Sequence of chain 1.B:
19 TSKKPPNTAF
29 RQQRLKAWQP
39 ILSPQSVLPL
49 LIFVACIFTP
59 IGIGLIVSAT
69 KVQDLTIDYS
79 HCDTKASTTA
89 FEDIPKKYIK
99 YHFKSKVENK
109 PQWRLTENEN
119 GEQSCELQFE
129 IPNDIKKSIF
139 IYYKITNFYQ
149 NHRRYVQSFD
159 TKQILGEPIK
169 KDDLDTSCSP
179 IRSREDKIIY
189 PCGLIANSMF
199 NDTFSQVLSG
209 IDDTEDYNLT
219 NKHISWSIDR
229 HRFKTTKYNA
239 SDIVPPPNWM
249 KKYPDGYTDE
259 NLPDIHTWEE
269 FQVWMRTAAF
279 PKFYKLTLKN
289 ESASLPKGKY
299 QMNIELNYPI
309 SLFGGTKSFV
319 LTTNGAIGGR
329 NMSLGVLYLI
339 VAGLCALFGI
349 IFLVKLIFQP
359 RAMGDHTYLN

This protein binds this small molecule.
Small molecule (SMILES): CC(=O)N[C@H]1[C@H](O[C@H]2[C@H](O)[C@@H](NC(C)=O)CO[C@@H]2CO)O[C@H](CO)[C@@H](O)[C@@H]1O

Binding-site contacts:
Ligand atom C1 contacts residue SER290 of chain 1.B at 4.2 Å.
Ligand atom O5 contacts residue ASN288 of chain 1.B at 2.4 Å (h-bond).
Ligand atom N2 contacts residue THR218 of chain 1.B at 3.9 Å.
Ligand atom O5 contacts residue ASN216 of chain 1.B at 3.1 Å (h-bond).
Ligand atom C6 contacts residue TYR215 of chain 1.B at 3.6 Å (hydrophobic).
Ligand atom C6 contacts residue ASN216 of chain 1.B at 3.5 Å.
Ligand atom O6 contacts residue ASN216 of chain 1.B at 3.3 Å (h-bond).
Ligand atom C7 contacts residue THR218 of chain 1.B at 3.0 Å.
Ligand atom N2 contacts residue SER290 of chain 1.B at 3.5 Å (h-bond).
Ligand atom C5 contacts residue ASN288 of chain 1.B at 3.7 Å.
Ligand atom C7 contacts residue ASN288 of chain 1.B at 3.7 Å.
Ligand atom C3 contacts residue SER290 of chain 1.B at 4.2 Å.
Ligand atom O5 contacts residue TYR215 of chain 1.B at 3.7 Å.
Ligand atom C8 contacts residue ASN216 of chain 1.B at 4.0 Å.
Ligand atom C7 contacts residue SER290 of chain 1.B at 4.2 Å.
Ligand atom C1 contacts residue ASN216 of chain 1.B at 3.3 Å.
Ligand atom O7 contacts residue SER290 of chain 1.B at 4.0 Å.
Ligand atom C6 contacts residue ALA291 of chain 1.B at 4.1 Å (hydrophobic).
Ligand atom N2 contacts residue ASN288 of chain 1.B at 2.9 Å (h-bond).
Ligand atom C8 contacts residue ASN288 of chain 1.B at 4.1 Å.
Ligand atom C5 contacts residue ALA291 of chain 1.B at 3.8 Å (hydrophobic).
Ligand atom O6 contacts residue TYR215 of chain 1.B at 3.6 Å.
Ligand atom C5 contacts residue TYR215 of chain 1.B at 4.2 Å (hydrophobic).
Ligand atom C4 contacts residue ASN288 of chain 1.B at 4.2 Å.
Ligand atom O5 contacts residue ALA291 of chain 1.B at 4.4 Å.
Ligand atom C2 contacts residue ASN288 of chain 1.B at 2.5 Å.
Ligand atom O6 contacts residue ASP214 of chain 1.B at 4.0 Å.
Ligand atom O6 contacts residue NAG1 of chain 1.D at 3.3 Å (h-bond).
Ligand atom C1 contacts residue ASN288 of chain 1.B at 1.4 Å.
Ligand atom O7 contacts residue THR218 of chain 1.B at 2.4 Å (h-bond).
Ligand atom C5 contacts residue ASN216 of chain 1.B at 3.5 Å.
Ligand atom C8 contacts residue THR218 of chain 1.B at 3.6 Å.
Ligand atom C2 contacts residue SER290 of chain 1.B at 4.2 Å.
Ligand atom C3 contacts residue ASN288 of chain 1.B at 3.8 Å.
Ligand atom C6 contacts residue NAG1 of chain 1.D at 3.7 Å.
Ligand atom C4 contacts residue ASN216 of chain 1.B at 4.4 Å.
Ligand atom C8 contacts residue LEU217 of chain 1.B at 3.7 Å (hydrophobic).
Ligand atom C1 contacts residue ALA291 of chain 1.B at 4.4 Å (hydrophobic).
Ligand atom C5 contacts residue NAG1 of chain 1.D at 3.9 Å.
Ligand atom C2 contacts residue ASN216 of chain 1.B at 3.6 Å.